Sequence of chain 1.F:
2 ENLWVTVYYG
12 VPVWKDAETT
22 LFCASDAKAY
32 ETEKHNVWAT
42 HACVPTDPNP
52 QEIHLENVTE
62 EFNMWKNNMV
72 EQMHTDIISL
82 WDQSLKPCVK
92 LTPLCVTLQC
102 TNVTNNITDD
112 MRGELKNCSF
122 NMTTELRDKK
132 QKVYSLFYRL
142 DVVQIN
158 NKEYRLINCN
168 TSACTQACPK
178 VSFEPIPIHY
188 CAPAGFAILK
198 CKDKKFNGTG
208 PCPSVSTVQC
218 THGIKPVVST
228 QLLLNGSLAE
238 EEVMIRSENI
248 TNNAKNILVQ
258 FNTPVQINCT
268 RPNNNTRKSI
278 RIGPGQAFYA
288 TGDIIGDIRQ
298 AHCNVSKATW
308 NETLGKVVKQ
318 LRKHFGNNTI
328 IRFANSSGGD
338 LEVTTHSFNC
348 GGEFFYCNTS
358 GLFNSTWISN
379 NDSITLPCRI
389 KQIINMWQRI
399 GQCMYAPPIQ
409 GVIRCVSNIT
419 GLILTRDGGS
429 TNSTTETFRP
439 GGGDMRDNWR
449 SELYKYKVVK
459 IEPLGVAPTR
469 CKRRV

Binding-site contacts:
Ligand atom C7 contacts residue ASN308 of chain 1.F at 3.2 Å.
Ligand atom C4 contacts residue ASN308 of chain 1.F at 4.3 Å.
Ligand atom C1 contacts residue TRP364 of chain 1.F at 4.5 Å (hydrophobic).
Ligand atom O5 contacts residue ASN308 of chain 1.F at 2.4 Å (h-bond).
Ligand atom C8 contacts residue LYS304 of chain 1.F at 3.9 Å.
Ligand atom C5 contacts residue TRP364 of chain 1.F at 4.4 Å (hydrophobic).
Ligand atom C2 contacts residue ASN308 of chain 1.F at 2.5 Å.
Ligand atom C3 contacts residue ASN308 of chain 1.F at 3.8 Å.
Ligand atom O7 contacts residue ASN308 of chain 1.F at 3.1 Å (h-bond).
Ligand atom C8 contacts residue ASN308 of chain 1.F at 4.3 Å.
Ligand atom O7 contacts residue LYS304 of chain 1.F at 4.3 Å.
Ligand atom C5 contacts residue ASN308 of chain 1.F at 3.7 Å.
Ligand atom N2 contacts residue ASN308 of chain 1.F at 2.9 Å (h-bond).
Ligand atom C1 contacts residue ASN308 of chain 1.F at 1.4 Å.

A small-molecule ligand and the protein it binds are described below.
Small molecule (SMILES): CC(=O)N[C@@H]1[C@@H](O)[C@H](O)[C@@H](CO)O[C@H]1O